Sequence of chain 1.B:
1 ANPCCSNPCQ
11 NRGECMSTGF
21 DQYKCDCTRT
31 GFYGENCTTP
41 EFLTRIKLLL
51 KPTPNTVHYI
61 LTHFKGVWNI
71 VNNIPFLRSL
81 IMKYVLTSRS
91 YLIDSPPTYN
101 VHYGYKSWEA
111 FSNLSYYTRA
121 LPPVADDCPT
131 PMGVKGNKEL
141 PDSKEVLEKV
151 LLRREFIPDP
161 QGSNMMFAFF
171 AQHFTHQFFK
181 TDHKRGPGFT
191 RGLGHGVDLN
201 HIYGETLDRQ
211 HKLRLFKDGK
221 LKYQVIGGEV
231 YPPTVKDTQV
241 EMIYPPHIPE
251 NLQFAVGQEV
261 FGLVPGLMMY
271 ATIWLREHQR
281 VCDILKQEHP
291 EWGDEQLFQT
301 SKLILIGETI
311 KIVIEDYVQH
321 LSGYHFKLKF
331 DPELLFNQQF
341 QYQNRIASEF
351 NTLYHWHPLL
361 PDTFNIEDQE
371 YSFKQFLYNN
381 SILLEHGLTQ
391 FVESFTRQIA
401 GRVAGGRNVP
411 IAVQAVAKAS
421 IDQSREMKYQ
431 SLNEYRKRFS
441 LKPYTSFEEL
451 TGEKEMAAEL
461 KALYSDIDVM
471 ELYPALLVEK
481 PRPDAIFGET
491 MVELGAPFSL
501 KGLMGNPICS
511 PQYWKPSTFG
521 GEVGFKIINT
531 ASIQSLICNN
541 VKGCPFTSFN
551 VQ

A small-molecule ligand and the protein it binds are described below.
Small molecule (SMILES): CC(=O)N[C@@H]1[C@@H](O)[C@H](O)[C@@H](CO)O[C@H]1O

Binding-site contacts:
Ligand atom C1 contacts residue ILE382 of chain 1.B at 4.0 Å (hydrophobic).
Ligand atom C4 contacts residue ASN379 of chain 1.B at 4.2 Å.
Ligand atom O6 contacts residue HIS386 of chain 1.B at 4.3 Å.
Ligand atom C3 contacts residue ASN379 of chain 1.B at 3.8 Å.
Ligand atom C2 contacts residue ASN379 of chain 1.B at 2.5 Å.
Ligand atom C1 contacts residue ASN379 of chain 1.B at 1.4 Å.
Ligand atom C6 contacts residue ILE382 of chain 1.B at 3.7 Å (hydrophobic).
Ligand atom C6 contacts residue GLU385 of chain 1.B at 4.0 Å.
Ligand atom O5 contacts residue ILE382 of chain 1.B at 3.1 Å.
Ligand atom O6 contacts residue TYR371 of chain 1.B at 2.6 Å (h-bond).
Ligand atom N2 contacts residue ASN379 of chain 1.B at 2.9 Å (h-bond).
Ligand atom C7 contacts residue ASN379 of chain 1.B at 4.0 Å.
Ligand atom C5 contacts residue ILE382 of chain 1.B at 4.0 Å (hydrophobic).
Ligand atom C6 contacts residue SER381 of chain 1.B at 4.4 Å.
Ligand atom C5 contacts residue ASN379 of chain 1.B at 3.6 Å.
Ligand atom O6 contacts residue ILE382 of chain 1.B at 3.2 Å.
Ligand atom C1 contacts residue GLN375 of chain 1.B at 4.2 Å.
Ligand atom C6 contacts residue TYR371 of chain 1.B at 3.9 Å (hydrophobic).
Ligand atom O5 contacts residue ASN379 of chain 1.B at 2.4 Å (h-bond).
Ligand atom O5 contacts residue TYR371 of chain 1.B at 4.2 Å.